Binding-site contacts:
Ligand atom O6 contacts residue GLU35 of chain 1.B at 4.2 Å.
Ligand atom N2 contacts residue ASN54 of chain 1.B at 2.9 Å (h-bond).
Ligand atom C7 contacts residue GLU35 of chain 1.B at 4.3 Å.
Ligand atom O7 contacts residue ASN36 of chain 1.B at 3.6 Å.
Ligand atom C5 contacts residue GLU35 of chain 1.B at 4.2 Å.
Ligand atom C1 contacts residue GLU35 of chain 1.B at 3.3 Å.
Ligand atom O6 contacts residue ASN37 of chain 1.B at 4.1 Å.
Ligand atom O4 contacts residue GLU35 of chain 1.B at 4.0 Å.
Ligand atom C2 contacts residue ASN54 of chain 1.B at 2.5 Å.
Ligand atom O5 contacts residue GLU35 of chain 1.B at 3.1 Å (salt-bridge).
Ligand atom C3 contacts residue GLU35 of chain 1.B at 4.1 Å.
Ligand atom C5 contacts residue ASN54 of chain 1.B at 2.9 Å.
Ligand atom N2 contacts residue GLU35 of chain 1.B at 4.4 Å.
Ligand atom O3 contacts residue GLU35 of chain 1.B at 3.6 Å (salt-bridge).
Ligand atom C8 contacts residue ASN36 of chain 1.B at 3.4 Å.
Ligand atom C6 contacts residue ASN54 of chain 1.B at 4.2 Å.
Ligand atom C7 contacts residue ASN36 of chain 1.B at 3.9 Å.
Ligand atom O5 contacts residue ASN37 of chain 1.B at 2.9 Å (h-bond).
Ligand atom O7 contacts residue GLU35 of chain 1.B at 3.9 Å.
Ligand atom C5 contacts residue ASN37 of chain 1.B at 3.7 Å.
Ligand atom C4 contacts residue ASN54 of chain 1.B at 3.5 Å.
Ligand atom C7 contacts residue ASN54 of chain 1.B at 4.0 Å.
Ligand atom O3 contacts residue ASN54 of chain 1.B at 4.4 Å.
Ligand atom C1 contacts residue ASN37 of chain 1.B at 3.8 Å.
Ligand atom C4 contacts residue GLU35 of chain 1.B at 3.5 Å.
Ligand atom C3 contacts residue ASN54 of chain 1.B at 3.1 Å.
Ligand atom C2 contacts residue GLU35 of chain 1.B at 3.5 Å.
Ligand atom C6 contacts residue ASN37 of chain 1.B at 3.4 Å.
Ligand atom O5 contacts residue ASN54 of chain 1.B at 2.4 Å (h-bond).
Ligand atom C1 contacts residue ASN54 of chain 1.B at 1.4 Å.

A small-molecule ligand and the protein it binds are described below.
Small molecule (SMILES): CC(=O)N[C@@H]1[C@@H](O)[C@H](O)[C@@H](CO)O[C@H]1O

Sequence of chain 1.B:
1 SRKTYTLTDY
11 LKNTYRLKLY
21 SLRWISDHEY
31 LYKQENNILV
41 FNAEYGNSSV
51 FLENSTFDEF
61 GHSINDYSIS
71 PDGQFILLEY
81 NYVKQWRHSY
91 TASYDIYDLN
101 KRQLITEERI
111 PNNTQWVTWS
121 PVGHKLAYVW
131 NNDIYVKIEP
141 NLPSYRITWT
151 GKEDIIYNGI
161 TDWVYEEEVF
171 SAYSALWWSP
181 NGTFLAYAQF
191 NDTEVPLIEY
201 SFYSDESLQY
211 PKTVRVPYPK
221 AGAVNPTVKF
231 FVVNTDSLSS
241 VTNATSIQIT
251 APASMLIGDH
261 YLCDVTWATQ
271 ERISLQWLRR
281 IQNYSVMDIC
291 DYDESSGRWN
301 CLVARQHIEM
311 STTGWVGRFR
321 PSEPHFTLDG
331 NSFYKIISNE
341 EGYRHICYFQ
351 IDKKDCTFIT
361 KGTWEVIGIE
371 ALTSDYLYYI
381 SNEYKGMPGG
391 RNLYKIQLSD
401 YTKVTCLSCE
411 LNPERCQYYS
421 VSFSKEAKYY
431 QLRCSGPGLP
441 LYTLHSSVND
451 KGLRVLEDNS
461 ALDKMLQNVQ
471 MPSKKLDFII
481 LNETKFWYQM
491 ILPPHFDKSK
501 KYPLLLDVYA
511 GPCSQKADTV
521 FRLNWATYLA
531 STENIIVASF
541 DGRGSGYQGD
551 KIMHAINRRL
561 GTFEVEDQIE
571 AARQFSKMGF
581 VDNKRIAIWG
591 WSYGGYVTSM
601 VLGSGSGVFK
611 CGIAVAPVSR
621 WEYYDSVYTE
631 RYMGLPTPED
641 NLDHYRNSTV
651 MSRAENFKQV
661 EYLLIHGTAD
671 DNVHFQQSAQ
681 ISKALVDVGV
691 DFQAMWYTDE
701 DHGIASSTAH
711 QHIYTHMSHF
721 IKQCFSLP